Sequence of chain 2.C:
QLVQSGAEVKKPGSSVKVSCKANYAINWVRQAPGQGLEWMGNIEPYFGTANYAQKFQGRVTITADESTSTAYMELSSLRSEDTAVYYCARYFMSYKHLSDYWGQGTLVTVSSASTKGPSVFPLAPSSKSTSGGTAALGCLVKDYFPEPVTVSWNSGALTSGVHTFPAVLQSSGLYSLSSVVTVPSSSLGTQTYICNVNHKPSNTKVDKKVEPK

Binding-site contacts:
Ligand atom C32 contacts residue T5C1 of chain 2.F at 0.1 Å.
Ligand atom O38 contacts residue T5C1 of chain 2.F at 0.1 Å (h-bond).
Ligand atom C5 contacts residue T5C1 of chain 2.F at 0.2 Å.
Ligand atom O45 contacts residue T5C1 of chain 2.F at 0.1 Å (h-bond).
Ligand atom O46 contacts residue T5C1 of chain 2.F at 0.1 Å (h-bond).
Ligand atom C12 contacts residue T5C1 of chain 2.F at 0.1 Å.
Ligand atom C3 contacts residue T5C1 of chain 2.F at 0.1 Å.
Ligand atom C34 contacts residue T5C1 of chain 2.F at 0.1 Å.
Ligand atom C4 contacts residue T5C1 of chain 2.F at 0.1 Å.
Ligand atom C9 contacts residue T5C1 of chain 2.F at 0.1 Å.
Ligand atom C25 contacts residue T5C1 of chain 2.F at 0.2 Å.
Ligand atom C27 contacts residue T5C1 of chain 2.F at 0.2 Å.
Ligand atom C28 contacts residue T5C1 of chain 2.F at 0.1 Å.
Ligand atom C7 contacts residue T5C1 of chain 2.F at 0.2 Å.
Ligand atom C23 contacts residue T5C1 of chain 2.F at 0.1 Å.
Ligand atom C14 contacts residue T5C1 of chain 2.F at 0.1 Å.
Ligand atom C33 contacts residue T5C1 of chain 2.F at 0.1 Å.
Ligand atom O44 contacts residue T5C1 of chain 2.F at 0.1 Å (h-bond).
Ligand atom C10 contacts residue T5C1 of chain 2.F at 0.1 Å.
Ligand atom C8 contacts residue T5C1 of chain 2.F at 0.1 Å.
Ligand atom C20 contacts residue T5C1 of chain 2.F at 0.1 Å.
Ligand atom C24 contacts residue T5C1 of chain 2.F at 0.1 Å.
Ligand atom C11 contacts residue T5C1 of chain 2.F at 0.1 Å.
Ligand atom C18 contacts residue T5C1 of chain 2.F at 0.1 Å.
Ligand atom N1 contacts residue T5C1 of chain 2.F at 0.1 Å (h-bond).
Ligand atom O37 contacts residue T5C1 of chain 2.F at 0.1 Å (h-bond).
Ligand atom C17 contacts residue T5C1 of chain 2.F at 0.1 Å.
Ligand atom C2 contacts residue T5C1 of chain 2.F at 0.1 Å.
Ligand atom S43 contacts residue T5C1 of chain 2.F at 0.1 Å (h-bond).
Ligand atom C31 contacts residue T5C1 of chain 2.F at 0.1 Å.
Ligand atom S35 contacts residue T5C1 of chain 2.F at 0.1 Å (h-bond).
Ligand atom C19 contacts residue T5C1 of chain 2.F at 0.1 Å.
Ligand atom C16 contacts residue T5C1 of chain 2.F at 0.1 Å.
Ligand atom C29 contacts residue T5C1 of chain 2.F at 0.1 Å.
Ligand atom O36 contacts residue T5C1 of chain 2.F at 0.1 Å (h-bond).
Ligand atom C13 contacts residue T5C1 of chain 2.F at 0.1 Å.
Ligand atom C30 contacts residue T5C1 of chain 2.F at 0.1 Å.
Ligand atom C22 contacts residue T5C1 of chain 2.F at 0.1 Å.
Ligand atom C15 contacts residue T5C1 of chain 2.F at 0.1 Å.
Ligand atom N21 contacts residue T5C1 of chain 2.F at 0.1 Å (h-bond).

Sequence of chain 1.C:
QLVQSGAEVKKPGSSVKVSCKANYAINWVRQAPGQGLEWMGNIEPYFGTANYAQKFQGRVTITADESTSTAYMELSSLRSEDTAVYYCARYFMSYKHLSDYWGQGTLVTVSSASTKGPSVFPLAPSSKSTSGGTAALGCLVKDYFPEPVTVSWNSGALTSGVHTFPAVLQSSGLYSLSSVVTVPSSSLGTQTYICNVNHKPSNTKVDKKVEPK

Sequence of chain 2.D:
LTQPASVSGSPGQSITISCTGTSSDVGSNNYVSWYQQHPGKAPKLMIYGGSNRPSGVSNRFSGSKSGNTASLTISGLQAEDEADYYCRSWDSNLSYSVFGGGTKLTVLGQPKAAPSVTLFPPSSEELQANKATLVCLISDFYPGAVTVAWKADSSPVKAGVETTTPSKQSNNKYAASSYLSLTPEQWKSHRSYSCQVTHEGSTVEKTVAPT

This small molecule binds to this protein.
Small molecule (SMILES): CC(/C=C/C=C1/N(CCS(=O)(=O)O)c2ccc(S(=O)(=O)O)cc2C1(C)C)=C\C=CC1=[N+](CCS(=O)(=O)O)c2ccc(S(=O)(=O)O)cc2C1(C)C

Sequence of chain 1.D:
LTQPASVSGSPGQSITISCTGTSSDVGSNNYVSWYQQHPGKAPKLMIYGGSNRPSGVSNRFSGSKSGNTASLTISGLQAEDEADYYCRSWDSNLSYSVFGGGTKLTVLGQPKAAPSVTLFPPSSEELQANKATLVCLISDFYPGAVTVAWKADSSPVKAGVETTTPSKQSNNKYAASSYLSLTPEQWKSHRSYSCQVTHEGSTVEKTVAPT